Sequence of chain 28.A:
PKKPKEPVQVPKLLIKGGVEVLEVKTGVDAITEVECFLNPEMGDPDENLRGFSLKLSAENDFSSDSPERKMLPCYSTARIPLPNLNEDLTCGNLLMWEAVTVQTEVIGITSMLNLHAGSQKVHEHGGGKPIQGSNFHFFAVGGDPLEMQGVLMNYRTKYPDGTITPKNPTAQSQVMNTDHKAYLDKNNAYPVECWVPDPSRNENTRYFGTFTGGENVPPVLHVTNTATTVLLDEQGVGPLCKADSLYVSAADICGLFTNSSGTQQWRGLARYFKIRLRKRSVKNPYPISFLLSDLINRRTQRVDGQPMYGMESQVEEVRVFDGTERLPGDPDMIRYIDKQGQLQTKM

Sequence of chain 28.E:
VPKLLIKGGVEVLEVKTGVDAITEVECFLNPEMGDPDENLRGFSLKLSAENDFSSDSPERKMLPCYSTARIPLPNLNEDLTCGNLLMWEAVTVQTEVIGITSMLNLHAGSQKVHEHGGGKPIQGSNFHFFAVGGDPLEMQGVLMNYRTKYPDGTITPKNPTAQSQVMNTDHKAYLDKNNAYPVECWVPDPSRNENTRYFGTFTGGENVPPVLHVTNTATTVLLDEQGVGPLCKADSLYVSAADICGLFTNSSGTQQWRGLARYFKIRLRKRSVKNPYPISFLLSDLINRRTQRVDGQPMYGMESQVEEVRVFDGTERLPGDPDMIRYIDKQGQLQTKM

Binding-site contacts:
Ligand atom C11 contacts residue PHE65 of chain 28.E at 3.7 Å (hydrophobic).
Ligand atom C10 contacts residue GLN278 of chain 28.E at 4.0 Å.
Ligand atom O1B contacts residue SER274 of chain 28.E at 3.3 Å (h-bond).
Ligand atom O1A contacts residue ASN272 of chain 28.E at 3.6 Å.
Ligand atom C11 contacts residue PHE75 of chain 28.A at 3.5 Å (hydrophobic).
Ligand atom C7 contacts residue GLN278 of chain 28.E at 3.9 Å.
Ligand atom O8 contacts residue THR276 of chain 28.E at 4.0 Å.
Ligand atom C11 contacts residue PHE270 of chain 28.E at 3.9 Å (hydrophobic).
Ligand atom N5 contacts residue LEU62 of chain 28.E at 3.9 Å.
Ligand atom O8 contacts residue GLN278 of chain 28.E at 3.5 Å (h-bond).
Ligand atom C9 contacts residue LEU67 of chain 28.E at 4.0 Å (hydrophobic).
Ligand atom C7 contacts residue LEU62 of chain 28.E at 3.8 Å (hydrophobic).
Ligand atom C11 contacts residue GLN278 of chain 28.E at 3.5 Å.
Ligand atom O8 contacts residue ASN272 of chain 28.E at 3.5 Å (h-bond).
Ligand atom O1B contacts residue LYS68 of chain 28.E at 3.1 Å.
Ligand atom O1A contacts residue THR276 of chain 28.E at 2.6 Å (h-bond).
Ligand atom C11 contacts residue THR276 of chain 28.E at 3.4 Å.
Ligand atom C6 contacts residue LYS68 of chain 28.E at 4.0 Å.
Ligand atom O9 contacts residue LEU67 of chain 28.E at 3.1 Å.
Ligand atom O7 contacts residue LEU62 of chain 28.E at 3.3 Å.
Ligand atom N5 contacts residue GLN278 of chain 28.E at 3.7 Å.
Ligand atom C11 contacts residue ASN272 of chain 28.E at 3.5 Å.
Ligand atom C8 contacts residue GLN278 of chain 28.E at 3.7 Å.
Ligand atom O10 contacts residue LEU62 of chain 28.E at 2.8 Å.
Ligand atom C1 contacts residue LYS68 of chain 28.E at 3.8 Å.
Ligand atom C9 contacts residue LYS68 of chain 28.E at 3.8 Å.
Ligand atom O1A contacts residue LYS68 of chain 28.E at 3.8 Å.
Ligand atom C9 contacts residue GLN278 of chain 28.E at 3.3 Å.
Ligand atom C6 contacts residue ASN272 of chain 28.E at 3.7 Å.
Ligand atom O9 contacts residue LYS68 of chain 28.E at 2.9 Å (salt-bridge).
Ligand atom C10 contacts residue LEU62 of chain 28.E at 3.1 Å (hydrophobic).
Ligand atom O10 contacts residue PHE75 of chain 28.A at 3.9 Å.
Ligand atom C10 contacts residue ASN272 of chain 28.E at 3.9 Å.
Ligand atom O9 contacts residue GLN278 of chain 28.E at 4.0 Å.
Ligand atom O1B contacts residue THR276 of chain 28.E at 3.4 Å (h-bond).
Ligand atom N5 contacts residue ASN272 of chain 28.E at 3.2 Å (h-bond).
Ligand atom O8 contacts residue LYS68 of chain 28.E at 3.3 Å.
Ligand atom C1 contacts residue THR276 of chain 28.E at 3.3 Å.
Ligand atom C11 contacts residue LEU62 of chain 28.E at 3.5 Å (hydrophobic).
Ligand atom C11 contacts residue HIS138 of chain 28.D at 3.5 Å.

Sequence of chain 28.D:
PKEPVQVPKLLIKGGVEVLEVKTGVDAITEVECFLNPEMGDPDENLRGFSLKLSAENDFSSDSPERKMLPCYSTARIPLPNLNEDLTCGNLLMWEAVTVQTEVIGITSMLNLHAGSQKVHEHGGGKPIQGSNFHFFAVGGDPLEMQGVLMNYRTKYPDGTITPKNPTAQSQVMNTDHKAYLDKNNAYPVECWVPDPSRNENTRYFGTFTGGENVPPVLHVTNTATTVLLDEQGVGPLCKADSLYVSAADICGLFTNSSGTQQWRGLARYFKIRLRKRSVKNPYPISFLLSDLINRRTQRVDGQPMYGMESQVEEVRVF

This small molecule binds to this protein.
Small molecule (SMILES): CC(=O)N[C@H]1[C@H]([C@H](O)[C@H](O)CO)O[C@@](O[C@H](CO)[C@@H](O)[C@@H]2O[C@@H](C(=O)O)C[C@H](O)[C@H]2NC(C)=O)(C(=O)O)C[C@@H]1O